Binding-site contacts:
Ligand atom N5 contacts residue VAL6 of chain 1.A at 3.6 Å.
Ligand atom C9 contacts residue PHE92 of chain 1.A at 3.4 Å (hydrophobic).
Ligand atom N7 contacts residue PHE92 of chain 1.A at 2.8 Å (h-bond).
Ligand atom C3 contacts residue VAL31 of chain 1.A at 3.6 Å (hydrophobic).
Ligand atom C3 contacts residue ASP27 of chain 1.A at 3.3 Å.
Ligand atom N2 contacts residue VAL31 of chain 1.A at 3.6 Å.
Ligand atom C3 contacts residue ALA7 of chain 1.A at 3.5 Å (hydrophobic).
Ligand atom C28 contacts residue LEU28 of chain 1.A at 3.8 Å (hydrophobic).
Ligand atom C8 contacts residue NAP1 of chain 1.B at 3.8 Å.
Ligand atom N4 contacts residue ALA7 of chain 1.A at 3.0 Å (h-bond).
Ligand atom N2 contacts residue NAP1 of chain 1.B at 3.9 Å.
Ligand atom C21 contacts residue NAP1 of chain 1.B at 3.7 Å.
Ligand atom C27 contacts residue LEU28 of chain 1.A at 3.9 Å (hydrophobic).
Ligand atom C6 contacts residue LEU5 of chain 1.A at 3.8 Å (hydrophobic).
Ligand atom C20 contacts residue NAP1 of chain 1.B at 3.1 Å.
Ligand atom C20 contacts residue SER49 of chain 1.A at 3.9 Å.
Ligand atom C9 contacts residue NAP1 of chain 1.B at 3.7 Å.
Ligand atom N7 contacts residue TYR98 of chain 1.A at 3.6 Å.
Ligand atom C27 contacts residue PHE92 of chain 1.A at 3.5 Å (hydrophobic).
Ligand atom C25 contacts residue LEU54 of chain 1.A at 3.5 Å (hydrophobic).
Ligand atom N7 contacts residue LEU5 of chain 1.A at 3.0 Å (h-bond).
Ligand atom C17 contacts residue ILE50 of chain 1.A at 3.8 Å (hydrophobic).
Ligand atom C17 contacts residue SER49 of chain 1.A at 3.9 Å.
Ligand atom N5 contacts residue NAP1 of chain 1.B at 3.2 Å (h-bond).
Ligand atom N4 contacts residue THR111 of chain 1.A at 3.9 Å.
Ligand atom C3 contacts residue NAP1 of chain 1.B at 3.5 Å.
Ligand atom N7 contacts residue NAP1 of chain 1.B at 3.8 Å.
Ligand atom N5 contacts residue VAL31 of chain 1.A at 3.8 Å.
Ligand atom O19 contacts residue LEU20 of chain 1.A at 3.9 Å.
Ligand atom C18 contacts residue LEU20 of chain 1.A at 3.9 Å (hydrophobic).
Ligand atom N4 contacts residue VAL6 of chain 1.A at 3.3 Å.
Ligand atom C6 contacts residue NAP1 of chain 1.B at 3.4 Å.
Ligand atom C1 contacts residue VAL31 of chain 1.A at 3.8 Å (hydrophobic).
Ligand atom N4 contacts residue ASP27 of chain 1.A at 2.6 Å (salt-bridge).
Ligand atom N5 contacts residue LEU5 of chain 1.A at 3.6 Å.
Ligand atom O13 contacts residue LEU28 of chain 1.A at 3.7 Å.
Ligand atom N5 contacts residue ALA7 of chain 1.A at 3.7 Å.
Ligand atom C3 contacts residue VAL6 of chain 1.A at 3.9 Å (hydrophobic).
Ligand atom N2 contacts residue ASP27 of chain 1.A at 3.1 Å (salt-bridge).
Ligand atom O19 contacts residue SER49 of chain 1.A at 3.9 Å.

A protein and the small-molecule ligand that binds it are described below.
Small molecule (SMILES): COc1cc(Cc2cnc(N)nc2N)c2c(c1OC)O[C@H](C1CC1)C=C2

Sequence of chain 1.A:
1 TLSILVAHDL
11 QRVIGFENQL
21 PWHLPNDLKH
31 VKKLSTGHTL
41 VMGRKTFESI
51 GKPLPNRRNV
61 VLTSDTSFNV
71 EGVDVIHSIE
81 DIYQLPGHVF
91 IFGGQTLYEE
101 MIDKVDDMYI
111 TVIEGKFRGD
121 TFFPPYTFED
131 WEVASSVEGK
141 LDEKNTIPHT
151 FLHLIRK